Binding-site contacts:
Ligand atom CB contacts residue GLN129 of chain 1.A at 3.6 Å.
Ligand atom CA contacts residue GLU243 of chain 1.A at 3.5 Å.
Ligand atom C contacts residue GLU243 of chain 1.A at 4.1 Å.
Ligand atom CB contacts residue GLU243 of chain 1.A at 3.1 Å.
Ligand atom NE contacts residue HEM1 of chain 1.B at 4.2 Å.
Ligand atom N contacts residue HEM1 of chain 1.B at 2.6 Å (h-bond).
Ligand atom N contacts residue GLU243 of chain 1.A at 3.0 Å (salt-bridge).
Ligand atom NE contacts residue GLU243 of chain 1.A at 2.8 Å (salt-bridge).
Ligand atom NH2 contacts residue HEM1 of chain 1.B at 3.3 Å.
Ligand atom OXT contacts residue TYR239 of chain 1.A at 3.2 Å.
Ligand atom O contacts residue ASN248 of chain 1.A at 3.6 Å.
Ligand atom CG contacts residue ILE218 of chain 1.A at 4.0 Å (hydrophobic).
Ligand atom NE contacts residue PRO216 of chain 1.A at 4.2 Å.
Ligand atom O contacts residue TYR213 of chain 1.A at 3.4 Å (h-bond).
Ligand atom CA contacts residue GLN129 of chain 1.A at 3.6 Å.
Ligand atom OXT contacts residue GLU243 of chain 1.A at 3.7 Å.
Ligand atom NH2 contacts residue TYR239 of chain 1.A at 3.9 Å.
Ligand atom C contacts residue ASN248 of chain 1.A at 3.5 Å.
Ligand atom C contacts residue TYR239 of chain 1.A at 3.3 Å (hydrophobic).
Ligand atom CG contacts residue HEM1 of chain 1.B at 3.7 Å.
Ligand atom CZ contacts residue TRP238 of chain 1.A at 3.9 Å (hydrophobic).
Ligand atom NH1 contacts residue GLY237 of chain 1.A at 3.9 Å.
Ligand atom CZ contacts residue PRO216 of chain 1.A at 4.0 Å (hydrophobic).
Ligand atom NH2 contacts residue MET240 of chain 1.A at 4.2 Å.
Ligand atom O contacts residue TYR239 of chain 1.A at 2.6 Å (h-bond).
Ligand atom NH1 contacts residue PRO216 of chain 1.A at 4.2 Å.
Ligand atom CD contacts residue GLU243 of chain 1.A at 3.6 Å.
Ligand atom OXT contacts residue ASN248 of chain 1.A at 2.5 Å (h-bond).
Ligand atom CZ contacts residue HEM1 of chain 1.B at 3.8 Å.
Ligand atom CA contacts residue HEM1 of chain 1.B at 3.8 Å.
Ligand atom CZ contacts residue GLU243 of chain 1.A at 3.7 Å.
Ligand atom NH2 contacts residue GLU243 of chain 1.A at 2.9 Å (salt-bridge).
Ligand atom O contacts residue GLN129 of chain 1.A at 3.0 Å (h-bond).
Ligand atom CB contacts residue PRO216 of chain 1.A at 3.9 Å (hydrophobic).
Ligand atom C contacts residue GLN129 of chain 1.A at 3.7 Å.
Ligand atom CB contacts residue TYR239 of chain 1.A at 4.1 Å (hydrophobic).
Ligand atom NH2 contacts residue TRP238 of chain 1.A at 2.9 Å (h-bond).
Ligand atom NH1 contacts residue HEM1 of chain 1.B at 3.4 Å (h-bond).
Ligand atom CG contacts residue GLU243 of chain 1.A at 3.3 Å.
Ligand atom NH2 contacts residue PRO216 of chain 1.A at 4.2 Å.

Sequence of chain 1.A:
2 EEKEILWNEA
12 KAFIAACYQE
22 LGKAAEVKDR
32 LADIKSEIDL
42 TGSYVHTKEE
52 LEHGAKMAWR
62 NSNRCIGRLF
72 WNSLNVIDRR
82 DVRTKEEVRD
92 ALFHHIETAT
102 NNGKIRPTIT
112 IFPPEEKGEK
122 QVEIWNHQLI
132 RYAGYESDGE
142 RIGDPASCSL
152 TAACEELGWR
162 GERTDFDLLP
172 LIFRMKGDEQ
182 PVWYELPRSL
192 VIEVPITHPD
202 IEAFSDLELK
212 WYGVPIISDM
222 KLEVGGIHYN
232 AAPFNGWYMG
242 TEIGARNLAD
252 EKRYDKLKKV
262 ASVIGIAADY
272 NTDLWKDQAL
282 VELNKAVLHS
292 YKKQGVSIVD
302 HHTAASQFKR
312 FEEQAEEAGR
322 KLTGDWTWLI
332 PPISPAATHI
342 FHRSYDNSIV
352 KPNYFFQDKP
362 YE

The small molecule below binds the protein below.
Small molecule (SMILES): NC(=[NH2+])NCCC[C@H](N)C(=O)O